Binding-site contacts:
Ligand atom C4 contacts residue ASN42 of chain 1.A at 3.4 Å.
Ligand atom C contacts residue ILE48 of chain 1.A at 4.1 Å (hydrophobic).
Ligand atom N2 contacts residue SER25 of chain 1.A at 4.1 Å.
Ligand atom C3 contacts residue ASN42 of chain 1.A at 3.3 Å.
Ligand atom C7 contacts residue MET23 of chain 1.A at 3.5 Å (hydrophobic).
Ligand atom C6 contacts residue MET23 of chain 1.A at 4.5 Å (hydrophobic).
Ligand atom C1 contacts residue ASN44 of chain 1.A at 3.6 Å.
Ligand atom C5 contacts residue ASN42 of chain 1.A at 3.6 Å.
Ligand atom C2 contacts residue SER25 of chain 1.A at 4.1 Å.
Ligand atom C contacts residue ASN42 of chain 1.A at 3.6 Å.
Ligand atom C4 contacts residue SER25 of chain 1.A at 3.7 Å.
Ligand atom C3 contacts residue SER25 of chain 1.A at 4.0 Å.
Ligand atom N contacts residue ASP39 of chain 1.A at 3.2 Å.
Ligand atom N contacts residue SER25 of chain 1.A at 3.8 Å.
Ligand atom C8 contacts residue MET23 of chain 1.A at 3.5 Å (hydrophobic).
Ligand atom C2 contacts residue ASN42 of chain 1.A at 3.9 Å.
Ligand atom C1 contacts residue ASN42 of chain 1.A at 3.8 Å.
Ligand atom C contacts residue ASN44 of chain 1.A at 3.6 Å.
Ligand atom C4 contacts residue ASP39 of chain 1.A at 4.5 Å.
Ligand atom C5 contacts residue ILE48 of chain 1.A at 4.5 Å (hydrophobic).
Ligand atom C contacts residue ASN45 of chain 1.A at 4.3 Å.
Ligand atom C9 contacts residue MET23 of chain 1.A at 4.0 Å (hydrophobic).
Ligand atom N1 contacts residue ASN42 of chain 1.A at 3.5 Å (h-bond).
Ligand atom C contacts residue SER25 of chain 1.A at 3.8 Å.
Ligand atom C5 contacts residue SER25 of chain 1.A at 3.6 Å.
Ligand atom C5 contacts residue ASN45 of chain 1.A at 3.6 Å.
Ligand atom C10 contacts residue MET23 of chain 1.A at 4.3 Å (hydrophobic).
Ligand atom C2 contacts residue ASN44 of chain 1.A at 4.3 Å.
Ligand atom N contacts residue ASN42 of chain 1.A at 3.7 Å.
Ligand atom C1 contacts residue SER25 of chain 1.A at 4.0 Å.

This small molecule binds to this protein.
Small molecule (SMILES): Nc1ccccc1Nc1ccccn1

Sequence of chain 1.A:
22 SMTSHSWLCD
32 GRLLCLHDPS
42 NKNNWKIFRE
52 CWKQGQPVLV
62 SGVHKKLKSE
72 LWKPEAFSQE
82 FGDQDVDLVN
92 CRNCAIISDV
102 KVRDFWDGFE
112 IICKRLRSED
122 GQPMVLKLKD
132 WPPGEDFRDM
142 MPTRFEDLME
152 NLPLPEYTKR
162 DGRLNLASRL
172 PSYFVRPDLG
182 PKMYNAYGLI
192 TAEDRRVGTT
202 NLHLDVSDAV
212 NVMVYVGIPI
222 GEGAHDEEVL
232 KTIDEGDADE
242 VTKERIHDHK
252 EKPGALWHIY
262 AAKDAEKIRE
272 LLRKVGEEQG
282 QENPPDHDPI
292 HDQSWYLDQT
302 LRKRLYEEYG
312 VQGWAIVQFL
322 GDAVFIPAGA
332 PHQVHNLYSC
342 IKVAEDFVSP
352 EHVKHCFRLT